Binding-site contacts:
Ligand atom C7 contacts residue GLN349 of chain 1.A at 4.5 Å.
Ligand atom C6 contacts residue TYR370 of chain 1.A at 3.9 Å (hydrophobic).
Ligand atom O5 contacts residue ASN367 of chain 1.A at 2.4 Å (h-bond).
Ligand atom N2 contacts residue ASN367 of chain 1.A at 2.9 Å (h-bond).
Ligand atom O7 contacts residue ASN367 of chain 1.A at 3.5 Å (h-bond).
Ligand atom C1 contacts residue TYR370 of chain 1.A at 4.1 Å (hydrophobic).
Ligand atom C7 contacts residue ASN367 of chain 1.A at 3.4 Å.
Ligand atom N2 contacts residue SER369 of chain 1.A at 4.4 Å.
Ligand atom C3 contacts residue ASN367 of chain 1.A at 3.8 Å.
Ligand atom C1 contacts residue SER369 of chain 1.A at 4.3 Å.
Ligand atom C1 contacts residue ASN367 of chain 1.A at 1.4 Å.
Ligand atom C5 contacts residue ASN367 of chain 1.A at 3.6 Å.
Ligand atom C8 contacts residue GLN349 of chain 1.A at 3.7 Å.
Ligand atom O5 contacts residue TYR370 of chain 1.A at 3.8 Å.
Ligand atom C2 contacts residue ASN367 of chain 1.A at 2.5 Å.
Ligand atom C4 contacts residue ASN367 of chain 1.A at 4.3 Å.
Ligand atom C8 contacts residue ASN367 of chain 1.A at 3.3 Å.
Ligand atom C5 contacts residue TYR370 of chain 1.A at 4.0 Å (hydrophobic).

Sequence of chain 1.A:
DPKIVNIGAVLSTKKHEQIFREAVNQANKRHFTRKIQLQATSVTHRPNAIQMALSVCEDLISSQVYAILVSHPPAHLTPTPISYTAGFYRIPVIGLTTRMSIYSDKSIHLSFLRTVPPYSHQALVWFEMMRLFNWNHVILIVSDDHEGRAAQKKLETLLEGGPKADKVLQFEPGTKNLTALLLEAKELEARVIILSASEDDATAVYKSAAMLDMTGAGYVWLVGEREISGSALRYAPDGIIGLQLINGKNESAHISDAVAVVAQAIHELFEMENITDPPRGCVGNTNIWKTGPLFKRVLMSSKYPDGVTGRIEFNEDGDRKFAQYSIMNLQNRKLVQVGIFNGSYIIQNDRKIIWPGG

This small molecule binds to this protein.
Small molecule (SMILES): CC(=O)N[C@H]1[C@H](O[C@H]2[C@H](O)[C@@H](NC(C)=O)CO[C@@H]2CO)O[C@H](CO)[C@@H](O[C@@H]2O[C@H](CO[C@H]3O[C@H](CO)[C@@H](O)[C@H](O)[C@@H]3O)[C@@H](O)[C@H](O[C@H]3O[C@H](CO)[C@@H](O)[C@H](O)[C@@H]3O)[C@@H]2O)[C@@H]1O